Sequence of chain 1.A:
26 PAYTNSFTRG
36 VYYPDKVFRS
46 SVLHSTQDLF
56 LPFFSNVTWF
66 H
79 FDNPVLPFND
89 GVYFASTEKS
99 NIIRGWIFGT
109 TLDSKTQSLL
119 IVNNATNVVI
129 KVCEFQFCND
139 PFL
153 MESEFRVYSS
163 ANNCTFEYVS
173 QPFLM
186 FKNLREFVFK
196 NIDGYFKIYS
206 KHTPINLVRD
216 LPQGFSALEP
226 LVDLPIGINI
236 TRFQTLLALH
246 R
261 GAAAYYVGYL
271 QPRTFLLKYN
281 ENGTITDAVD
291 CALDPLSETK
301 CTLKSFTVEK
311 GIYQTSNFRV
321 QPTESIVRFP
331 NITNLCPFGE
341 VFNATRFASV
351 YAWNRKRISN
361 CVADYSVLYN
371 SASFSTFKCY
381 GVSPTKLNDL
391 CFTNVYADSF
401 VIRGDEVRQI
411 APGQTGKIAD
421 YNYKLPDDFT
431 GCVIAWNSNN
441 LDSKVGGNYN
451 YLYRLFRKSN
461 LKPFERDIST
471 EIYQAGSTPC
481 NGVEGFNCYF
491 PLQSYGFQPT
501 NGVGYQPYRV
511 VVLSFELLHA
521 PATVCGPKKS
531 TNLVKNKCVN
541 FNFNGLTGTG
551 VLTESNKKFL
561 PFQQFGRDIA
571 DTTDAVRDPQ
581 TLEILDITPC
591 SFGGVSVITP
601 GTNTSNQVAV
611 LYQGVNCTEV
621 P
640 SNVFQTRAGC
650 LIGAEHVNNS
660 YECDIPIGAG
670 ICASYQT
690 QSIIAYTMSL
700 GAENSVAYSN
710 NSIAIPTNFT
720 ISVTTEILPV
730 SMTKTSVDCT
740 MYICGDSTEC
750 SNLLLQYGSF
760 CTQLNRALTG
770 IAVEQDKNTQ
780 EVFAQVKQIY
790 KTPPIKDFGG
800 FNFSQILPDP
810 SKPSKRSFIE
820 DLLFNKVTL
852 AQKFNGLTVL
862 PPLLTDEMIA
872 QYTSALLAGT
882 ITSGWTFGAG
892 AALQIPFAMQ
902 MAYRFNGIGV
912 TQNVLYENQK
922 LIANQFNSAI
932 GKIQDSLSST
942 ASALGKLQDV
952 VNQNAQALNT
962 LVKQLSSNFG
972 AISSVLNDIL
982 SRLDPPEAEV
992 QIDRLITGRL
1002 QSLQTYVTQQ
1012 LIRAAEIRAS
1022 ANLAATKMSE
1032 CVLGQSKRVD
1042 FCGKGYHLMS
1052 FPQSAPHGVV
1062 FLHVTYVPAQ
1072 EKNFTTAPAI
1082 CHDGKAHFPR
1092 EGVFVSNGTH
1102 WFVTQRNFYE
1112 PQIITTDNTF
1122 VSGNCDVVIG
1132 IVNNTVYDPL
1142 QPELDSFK

Binding-site contacts:
Ligand atom C5 contacts residue ASN1074 of chain 1.A at 3.6 Å.
Ligand atom C1 contacts residue ASN1074 of chain 1.A at 1.4 Å.
Ligand atom C3 contacts residue ASN1074 of chain 1.A at 3.8 Å.
Ligand atom O7 contacts residue ASN1074 of chain 1.A at 3.4 Å (h-bond).
Ligand atom C8 contacts residue ASN1074 of chain 1.A at 4.1 Å.
Ligand atom O6 contacts residue ALA706 of chain 1.A at 4.4 Å.
Ligand atom O5 contacts residue ASN1074 of chain 1.A at 2.3 Å (h-bond).
Ligand atom C4 contacts residue ASN1074 of chain 1.A at 4.2 Å.
Ligand atom N2 contacts residue ASN1074 of chain 1.A at 3.0 Å (h-bond).
Ligand atom C7 contacts residue ASN1074 of chain 1.A at 3.4 Å.
Ligand atom C2 contacts residue ASN1074 of chain 1.A at 2.5 Å.

A protein and the small-molecule ligand that binds it are described below.
Small molecule (SMILES): CC(=O)N[C@@H]1[C@@H](O)[C@H](O)[C@@H](CO)O[C@H]1O